Binding-site contacts:
Ligand atom C4 contacts residue ASN57 of chain 1.A at 4.2 Å.
Ligand atom N2 contacts residue ASN57 of chain 1.A at 3.0 Å (h-bond).
Ligand atom C1 contacts residue ARG14 of chain 1.A at 3.6 Å.
Ligand atom C1 contacts residue ASN57 of chain 1.A at 1.4 Å.
Ligand atom O5 contacts residue ARG14 of chain 1.A at 3.7 Å.
Ligand atom C5 contacts residue ASN57 of chain 1.A at 3.7 Å.
Ligand atom C5 contacts residue ARG14 of chain 1.A at 3.7 Å.
Ligand atom C7 contacts residue ASN57 of chain 1.A at 3.3 Å.
Ligand atom C3 contacts residue ASN57 of chain 1.A at 3.8 Å.
Ligand atom O5 contacts residue ASN57 of chain 1.A at 2.4 Å (h-bond).
Ligand atom C8 contacts residue ASN57 of chain 1.A at 4.5 Å.
Ligand atom C2 contacts residue ASN57 of chain 1.A at 2.5 Å.
Ligand atom O7 contacts residue ASN57 of chain 1.A at 3.3 Å (h-bond).
Ligand atom C6 contacts residue ARG14 of chain 1.A at 4.4 Å.

Sequence of chain 1.A:
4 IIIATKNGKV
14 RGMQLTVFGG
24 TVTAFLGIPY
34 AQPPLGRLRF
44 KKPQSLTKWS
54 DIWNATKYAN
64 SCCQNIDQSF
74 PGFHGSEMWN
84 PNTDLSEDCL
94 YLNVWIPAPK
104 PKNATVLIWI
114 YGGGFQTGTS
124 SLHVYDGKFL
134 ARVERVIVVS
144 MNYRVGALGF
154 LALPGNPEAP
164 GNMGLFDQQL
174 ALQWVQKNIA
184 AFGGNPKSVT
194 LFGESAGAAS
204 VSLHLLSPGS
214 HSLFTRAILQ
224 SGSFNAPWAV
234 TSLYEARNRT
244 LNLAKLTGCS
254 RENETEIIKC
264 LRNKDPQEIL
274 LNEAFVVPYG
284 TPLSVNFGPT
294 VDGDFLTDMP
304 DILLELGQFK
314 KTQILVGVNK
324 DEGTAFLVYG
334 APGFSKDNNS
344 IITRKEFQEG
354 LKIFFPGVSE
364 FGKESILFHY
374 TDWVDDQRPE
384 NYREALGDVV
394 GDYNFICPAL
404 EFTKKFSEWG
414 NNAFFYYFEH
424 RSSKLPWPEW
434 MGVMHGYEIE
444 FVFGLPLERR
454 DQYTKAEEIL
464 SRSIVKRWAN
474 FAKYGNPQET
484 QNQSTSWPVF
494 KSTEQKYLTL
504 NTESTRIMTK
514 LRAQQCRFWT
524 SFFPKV

A small-molecule ligand and the protein it binds are described below.
Small molecule (SMILES): CC(=O)N[C@H]1CO[C@H](CO[C@@H]2O[C@@H](C)[C@@H](O)[C@@H](O)[C@@H]2O)[C@@H](O)[C@@H]1O